This small molecule binds to this protein.
Small molecule (SMILES): CC(=O)N[C@@H]1[C@@H](O)[C@H](O)[C@@H](CO)O[C@H]1O

Binding-site contacts:
Ligand atom O3 contacts residue ARG121 of chain 1.B at 4.2 Å.
Ligand atom C5 contacts residue ASN124 of chain 1.B at 4.0 Å.
Ligand atom C8 contacts residue ARG121 of chain 1.B at 4.0 Å.
Ligand atom N2 contacts residue ARG121 of chain 1.B at 3.6 Å (salt-bridge).
Ligand atom C4 contacts residue ASN124 of chain 1.B at 4.4 Å.
Ligand atom C7 contacts residue ASN124 of chain 1.B at 3.3 Å.
Ligand atom C8 contacts residue ASN124 of chain 1.B at 4.0 Å.
Ligand atom O5 contacts residue ASN124 of chain 1.B at 2.6 Å (h-bond).
Ligand atom C3 contacts residue ASN124 of chain 1.B at 4.0 Å.
Ligand atom C2 contacts residue ASN124 of chain 1.B at 2.5 Å.
Ligand atom C3 contacts residue ARG121 of chain 1.B at 4.2 Å.
Ligand atom C7 contacts residue ARG121 of chain 1.B at 4.3 Å.
Ligand atom C1 contacts residue ASN124 of chain 1.B at 1.8 Å.
Ligand atom O7 contacts residue ASN124 of chain 1.B at 3.5 Å (h-bond).
Ligand atom C8 contacts residue ILE122 of chain 1.B at 3.3 Å (hydrophobic).
Ligand atom C2 contacts residue ARG121 of chain 1.B at 4.4 Å.
Ligand atom N2 contacts residue ASN124 of chain 1.B at 2.9 Å (h-bond).
Ligand atom C8 contacts residue PRO123 of chain 1.B at 4.0 Å (hydrophobic).

Sequence of chain 1.B:
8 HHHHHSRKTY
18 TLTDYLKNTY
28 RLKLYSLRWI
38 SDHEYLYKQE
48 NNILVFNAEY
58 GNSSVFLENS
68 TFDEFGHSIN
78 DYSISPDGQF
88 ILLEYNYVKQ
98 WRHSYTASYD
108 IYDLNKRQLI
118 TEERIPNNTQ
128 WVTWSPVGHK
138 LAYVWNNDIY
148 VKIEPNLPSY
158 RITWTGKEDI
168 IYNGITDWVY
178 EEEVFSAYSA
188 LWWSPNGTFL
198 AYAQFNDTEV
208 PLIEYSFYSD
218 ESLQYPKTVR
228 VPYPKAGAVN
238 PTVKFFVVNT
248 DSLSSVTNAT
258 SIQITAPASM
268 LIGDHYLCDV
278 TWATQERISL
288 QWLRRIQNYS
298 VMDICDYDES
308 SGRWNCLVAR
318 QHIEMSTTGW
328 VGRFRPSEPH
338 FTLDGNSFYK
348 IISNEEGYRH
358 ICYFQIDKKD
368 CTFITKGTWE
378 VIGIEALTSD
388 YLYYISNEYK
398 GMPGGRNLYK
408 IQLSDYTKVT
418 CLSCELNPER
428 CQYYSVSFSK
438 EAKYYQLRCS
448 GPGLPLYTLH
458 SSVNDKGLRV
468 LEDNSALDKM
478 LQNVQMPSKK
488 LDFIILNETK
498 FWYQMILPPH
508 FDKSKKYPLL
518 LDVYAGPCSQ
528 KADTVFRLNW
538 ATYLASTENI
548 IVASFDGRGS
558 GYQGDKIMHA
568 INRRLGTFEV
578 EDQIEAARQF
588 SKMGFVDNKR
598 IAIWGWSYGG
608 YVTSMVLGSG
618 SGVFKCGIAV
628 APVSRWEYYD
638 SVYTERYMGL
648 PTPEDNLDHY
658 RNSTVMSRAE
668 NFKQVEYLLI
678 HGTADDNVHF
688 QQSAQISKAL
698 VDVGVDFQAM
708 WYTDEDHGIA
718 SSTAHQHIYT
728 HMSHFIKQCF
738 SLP